Binding-site contacts:
Ligand atom C6 contacts residue ASN21 of chain 1.E at 3.3 Å.
Ligand atom O6 contacts residue ASN21 of chain 1.E at 4.3 Å.
Ligand atom C2 contacts residue ASN21 of chain 1.E at 2.5 Å.
Ligand atom O5 contacts residue ASN21 of chain 1.E at 2.5 Å (h-bond).
Ligand atom O7 contacts residue ASN21 of chain 1.E at 4.0 Å.
Ligand atom C4 contacts residue ASN21 of chain 1.E at 3.8 Å.
Ligand atom N2 contacts residue ASN21 of chain 1.E at 3.3 Å (h-bond).
Ligand atom C7 contacts residue ASN21 of chain 1.E at 4.0 Å.
Ligand atom C5 contacts residue ASN21 of chain 1.E at 3.3 Å.
Ligand atom C1 contacts residue ASN21 of chain 1.E at 1.4 Å.
Ligand atom C3 contacts residue ASN21 of chain 1.E at 3.7 Å.

The protein below binds the small molecule below.
Small molecule (SMILES): CC(=O)N[C@@H]1[C@@H](O)[C@H](O)[C@@H](CO)O[C@H]1O

Sequence of chain 1.E:
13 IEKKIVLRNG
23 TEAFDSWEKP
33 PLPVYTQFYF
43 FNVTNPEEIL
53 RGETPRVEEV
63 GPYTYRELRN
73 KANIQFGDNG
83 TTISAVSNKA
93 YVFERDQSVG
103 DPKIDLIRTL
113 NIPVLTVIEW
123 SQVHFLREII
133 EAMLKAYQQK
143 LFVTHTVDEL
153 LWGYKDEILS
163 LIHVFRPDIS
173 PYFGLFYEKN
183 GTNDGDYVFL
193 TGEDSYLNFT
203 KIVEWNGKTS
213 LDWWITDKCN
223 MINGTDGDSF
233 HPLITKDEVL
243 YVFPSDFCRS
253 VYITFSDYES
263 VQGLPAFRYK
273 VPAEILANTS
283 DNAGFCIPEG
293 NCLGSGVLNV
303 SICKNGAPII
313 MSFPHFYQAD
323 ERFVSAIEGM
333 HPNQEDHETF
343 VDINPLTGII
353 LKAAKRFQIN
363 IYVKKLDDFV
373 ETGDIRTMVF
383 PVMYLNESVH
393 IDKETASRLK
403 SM